Sequence of chain 1.J:
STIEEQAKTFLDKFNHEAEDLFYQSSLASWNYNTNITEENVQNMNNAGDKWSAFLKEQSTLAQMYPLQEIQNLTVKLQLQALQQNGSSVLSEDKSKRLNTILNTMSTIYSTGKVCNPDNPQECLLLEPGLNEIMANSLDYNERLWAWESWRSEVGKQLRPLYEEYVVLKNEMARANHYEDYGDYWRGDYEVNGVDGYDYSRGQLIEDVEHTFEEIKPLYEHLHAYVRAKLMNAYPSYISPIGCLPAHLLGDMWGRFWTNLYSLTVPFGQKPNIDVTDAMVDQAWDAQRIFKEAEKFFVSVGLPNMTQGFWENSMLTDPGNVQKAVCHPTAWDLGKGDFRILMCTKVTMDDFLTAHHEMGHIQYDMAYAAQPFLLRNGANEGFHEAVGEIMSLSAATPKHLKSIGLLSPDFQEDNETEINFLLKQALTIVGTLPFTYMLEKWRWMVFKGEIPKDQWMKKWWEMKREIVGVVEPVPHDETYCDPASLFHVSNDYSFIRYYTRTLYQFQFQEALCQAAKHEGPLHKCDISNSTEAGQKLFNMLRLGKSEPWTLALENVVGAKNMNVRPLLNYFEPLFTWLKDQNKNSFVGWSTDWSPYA

This protein binds this small molecule.
Small molecule (SMILES): CC(=O)N[C@@H]1[C@@H](O)[C@H](O)[C@@H](CO)O[C@H]1O

Binding-site contacts:
Ligand atom C4 contacts residue ASN528 of chain 1.J at 4.2 Å.
Ligand atom C8 contacts residue LYS398 of chain 1.J at 4.0 Å.
Ligand atom O3 contacts residue SER402 of chain 1.J at 3.1 Å (h-bond).
Ligand atom C7 contacts residue SER402 of chain 1.J at 3.7 Å.
Ligand atom C8 contacts residue ASP525 of chain 1.J at 3.5 Å.
Ligand atom C3 contacts residue ASN528 of chain 1.J at 3.8 Å.
Ligand atom C8 contacts residue SER402 of chain 1.J at 3.6 Å.
Ligand atom N2 contacts residue SER402 of chain 1.J at 3.0 Å (h-bond).
Ligand atom C2 contacts residue ASN528 of chain 1.J at 2.5 Å.
Ligand atom O7 contacts residue ASN528 of chain 1.J at 3.1 Å (h-bond).
Ligand atom C2 contacts residue SER402 of chain 1.J at 3.7 Å.
Ligand atom C1 contacts residue ASN528 of chain 1.J at 1.4 Å.
Ligand atom C8 contacts residue SER527 of chain 1.J at 4.4 Å.
Ligand atom N2 contacts residue ASN528 of chain 1.J at 2.9 Å (h-bond).
Ligand atom O5 contacts residue ASN528 of chain 1.J at 2.4 Å (h-bond).
Ligand atom C7 contacts residue ASN528 of chain 1.J at 3.3 Å.
Ligand atom C3 contacts residue SER402 of chain 1.J at 3.3 Å.
Ligand atom C5 contacts residue ASN528 of chain 1.J at 3.6 Å.